Binding-site contacts:
Ligand atom N1 contacts residue ALA16 of chain 1.A at 3.8 Å.
Ligand atom C12 contacts residue PHE58 of chain 1.A at 3.5 Å (hydrophobic).
Ligand atom C2 contacts residue PHE58 of chain 1.A at 3.9 Å (hydrophobic).
Ligand atom N1 contacts residue CYS15 of chain 1.A at 3.2 Å.
Ligand atom C4 contacts residue NDP1 of chain 1.D at 3.7 Å.
Ligand atom N6 contacts residue ALA16 of chain 1.A at 3.7 Å.
Ligand atom C16 contacts residue MET55 of chain 1.A at 3.7 Å (hydrophobic).
Ligand atom C3 contacts residue ILE14 of chain 1.A at 3.6 Å (hydrophobic).
Ligand atom CL1 contacts residue SER111 of chain 1.A at 3.5 Å.
Ligand atom C10 contacts residue ASN108 of chain 1.A at 3.5 Å.
Ligand atom C2 contacts residue CYS15 of chain 1.A at 3.5 Å (hydrophobic).
Ligand atom N13 contacts residue ILE14 of chain 1.A at 2.8 Å (h-bond).
Ligand atom C4 contacts residue PHE58 of chain 1.A at 3.8 Å (hydrophobic).
Ligand atom N13 contacts residue LEU164 of chain 1.A at 3.2 Å (h-bond).
Ligand atom C9 contacts residue ASN108 of chain 1.A at 3.3 Å.
Ligand atom C15 contacts residue ASP54 of chain 1.A at 3.4 Å.
Ligand atom N14 contacts residue CYS15 of chain 1.A at 2.9 Å (h-bond).
Ligand atom N1 contacts residue ILE14 of chain 1.A at 3.5 Å (h-bond).
Ligand atom N14 contacts residue ASP54 of chain 1.A at 2.9 Å (salt-bridge).
Ligand atom C3 contacts residue CYS15 of chain 1.A at 3.9 Å (hydrophobic).
Ligand atom CL1 contacts residue ASN108 of chain 1.A at 3.1 Å.
Ligand atom C3 contacts residue NDP1 of chain 1.D at 3.4 Å.
Ligand atom N1 contacts residue PHE58 of chain 1.A at 3.7 Å.
Ligand atom N14 contacts residue ILE14 of chain 1.A at 3.9 Å.
Ligand atom N14 contacts residue THR185 of chain 1.A at 3.3 Å (h-bond).
Ligand atom C2 contacts residue ASP54 of chain 1.A at 3.6 Å.
Ligand atom C16 contacts residue ASP54 of chain 1.A at 3.7 Å.
Ligand atom C5 contacts residue ASP54 of chain 1.A at 3.4 Å.
Ligand atom C2 contacts residue ALA16 of chain 1.A at 3.7 Å (hydrophobic).
Ligand atom N6 contacts residue ASP54 of chain 1.A at 2.6 Å (salt-bridge).
Ligand atom N13 contacts residue TYR170 of chain 1.A at 3.4 Å (h-bond).
Ligand atom N13 contacts residue CYS15 of chain 1.A at 3.9 Å.
Ligand atom N13 contacts residue PHE58 of chain 1.A at 3.8 Å.
Ligand atom C3 contacts residue PHE58 of chain 1.A at 3.6 Å (hydrophobic).
Ligand atom N13 contacts residue NDP1 of chain 1.D at 3.8 Å.
Ligand atom CL1 contacts residue ILE112 of chain 1.A at 3.6 Å.
Ligand atom C8 contacts residue NDP1 of chain 1.D at 3.6 Å.
Ligand atom N14 contacts residue ALA16 of chain 1.A at 3.7 Å.
Ligand atom N1 contacts residue NDP1 of chain 1.D at 3.7 Å.
Ligand atom N6 contacts residue PHE58 of chain 1.A at 4.0 Å.

The small molecule below binds the protein below.
Small molecule (SMILES): CCc1nc(N)nc(N)c1-c1ccc(Cl)cc1

Sequence of chain 1.A:
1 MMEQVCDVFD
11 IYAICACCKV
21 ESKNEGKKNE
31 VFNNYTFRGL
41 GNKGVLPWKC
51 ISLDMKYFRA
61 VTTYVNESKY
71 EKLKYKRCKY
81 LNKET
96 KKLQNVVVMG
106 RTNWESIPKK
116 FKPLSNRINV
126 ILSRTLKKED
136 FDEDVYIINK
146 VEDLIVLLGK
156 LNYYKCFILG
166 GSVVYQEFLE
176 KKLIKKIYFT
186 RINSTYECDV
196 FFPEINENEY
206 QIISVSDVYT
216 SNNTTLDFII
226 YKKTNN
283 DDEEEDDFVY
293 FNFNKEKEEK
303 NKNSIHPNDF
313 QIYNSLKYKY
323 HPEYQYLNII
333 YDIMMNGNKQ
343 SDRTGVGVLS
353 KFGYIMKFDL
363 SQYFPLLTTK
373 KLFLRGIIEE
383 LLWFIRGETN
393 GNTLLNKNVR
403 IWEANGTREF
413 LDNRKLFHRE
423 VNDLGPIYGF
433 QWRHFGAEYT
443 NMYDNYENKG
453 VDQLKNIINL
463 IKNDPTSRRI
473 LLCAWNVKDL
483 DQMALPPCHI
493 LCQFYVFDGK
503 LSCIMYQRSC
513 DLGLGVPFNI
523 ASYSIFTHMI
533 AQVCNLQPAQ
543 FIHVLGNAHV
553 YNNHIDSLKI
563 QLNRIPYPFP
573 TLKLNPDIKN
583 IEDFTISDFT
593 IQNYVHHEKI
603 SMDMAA